Sequence of chain 1.A:
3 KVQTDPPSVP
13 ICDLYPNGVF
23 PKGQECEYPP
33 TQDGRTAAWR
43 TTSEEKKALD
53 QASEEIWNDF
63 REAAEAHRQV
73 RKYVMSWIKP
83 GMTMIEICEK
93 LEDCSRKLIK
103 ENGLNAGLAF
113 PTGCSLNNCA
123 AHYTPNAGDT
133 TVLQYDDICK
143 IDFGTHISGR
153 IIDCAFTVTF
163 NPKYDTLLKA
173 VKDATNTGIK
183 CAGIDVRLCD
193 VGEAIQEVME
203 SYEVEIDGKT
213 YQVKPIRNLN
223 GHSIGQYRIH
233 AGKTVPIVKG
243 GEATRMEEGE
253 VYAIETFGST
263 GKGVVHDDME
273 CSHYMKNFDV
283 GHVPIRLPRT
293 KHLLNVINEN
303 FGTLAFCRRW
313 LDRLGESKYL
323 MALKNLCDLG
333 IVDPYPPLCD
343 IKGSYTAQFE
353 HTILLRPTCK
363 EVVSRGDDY

Binding-site contacts:
Ligand atom C1 contacts residue TYR337 of chain 1.A at 3.5 Å (hydrophobic).
Ligand atom O2 contacts residue HIS232 of chain 1.A at 3.4 Å.
Ligand atom C9 contacts residue HIS124 of chain 1.A at 1.5 Å.
Ligand atom C12 contacts residue GLU257 of chain 1.A at 4.0 Å.
Ligand atom C18 contacts residue ASN220 of chain 1.A at 3.8 Å.
Ligand atom C19 contacts residue THR236 of chain 1.A at 3.8 Å.
Ligand atom N3 contacts residue HIS224 of chain 1.A at 2.9 Å (h-bond).
Ligand atom C19 contacts residue HIS232 of chain 1.A at 3.8 Å.
Ligand atom C8 contacts residue CO1 of chain 1.B at 4.0 Å.
Ligand atom C11 contacts residue HIS124 of chain 1.A at 3.8 Å.
Ligand atom C14 contacts residue LEU221 of chain 1.A at 3.8 Å (hydrophobic).
Ligand atom C17 contacts residue ASN222 of chain 1.A at 3.3 Å.
Ligand atom N2 contacts residue ASP155 of chain 1.A at 3.7 Å.
Ligand atom C15 contacts residue HIS124 of chain 1.A at 3.0 Å.
Ligand atom C3 contacts residue PHE112 of chain 1.A at 3.8 Å (hydrophobic).
Ligand atom C5 contacts residue ILE231 of chain 1.A at 3.8 Å (hydrophobic).
Ligand atom O3 contacts residue ASN222 of chain 1.A at 2.9 Å (h-bond).
Ligand atom C19 contacts residue ASN222 of chain 1.A at 3.8 Å.
Ligand atom C15 contacts residue ALA123 of chain 1.A at 4.0 Å (hydrophobic).
Ligand atom C3 contacts residue HIS275 of chain 1.A at 3.7 Å.
Ligand atom N2 contacts residue ILE231 of chain 1.A at 3.7 Å.
Ligand atom O4 contacts residue HIS275 of chain 1.A at 3.5 Å.
Ligand atom C8 contacts residue ILE231 of chain 1.A at 3.6 Å (hydrophobic).
Ligand atom C4 contacts residue PHE112 of chain 1.A at 3.5 Å (hydrophobic).
Ligand atom N1 contacts residue ASP155 of chain 1.A at 3.9 Å.
Ligand atom N4 contacts residue HIS232 of chain 1.A at 3.6 Å (h-bond).
Ligand atom N2 contacts residue HIS224 of chain 1.A at 2.9 Å (h-bond).
Ligand atom N3 contacts residue HIS232 of chain 1.A at 3.4 Å.
Ligand atom C12 contacts residue HIS224 of chain 1.A at 4.0 Å.
Ligand atom C10 contacts residue HIS124 of chain 1.A at 2.6 Å.
Ligand atom C7 contacts residue ILE231 of chain 1.A at 3.9 Å (hydrophobic).
Ligand atom C2 contacts residue ALA307 of chain 1.A at 3.7 Å (hydrophobic).
Ligand atom O4 contacts residue ALA307 of chain 1.A at 3.1 Å.
Ligand atom C16 contacts residue HIS232 of chain 1.A at 3.8 Å.
Ligand atom C1 contacts residue ALA307 of chain 1.A at 3.5 Å (hydrophobic).
Ligand atom C14 contacts residue HIS124 of chain 1.A at 3.6 Å.
Ligand atom C6 contacts residue ILE231 of chain 1.A at 3.5 Å (hydrophobic).
Ligand atom O3 contacts residue LEU221 of chain 1.A at 3.6 Å.
Ligand atom O1 contacts residue HIS124 of chain 1.A at 3.1 Å (h-bond).
Ligand atom C8 contacts residue ASP155 of chain 1.A at 3.2 Å.

A small-molecule ligand and the protein it binds are described below.
Small molecule (SMILES): COc1ccc(Cn2nnc3c2[C@](C)(O)CC[C@H]3OC(=O)NC(C)C)cc1